Sequence of chain 3.A:
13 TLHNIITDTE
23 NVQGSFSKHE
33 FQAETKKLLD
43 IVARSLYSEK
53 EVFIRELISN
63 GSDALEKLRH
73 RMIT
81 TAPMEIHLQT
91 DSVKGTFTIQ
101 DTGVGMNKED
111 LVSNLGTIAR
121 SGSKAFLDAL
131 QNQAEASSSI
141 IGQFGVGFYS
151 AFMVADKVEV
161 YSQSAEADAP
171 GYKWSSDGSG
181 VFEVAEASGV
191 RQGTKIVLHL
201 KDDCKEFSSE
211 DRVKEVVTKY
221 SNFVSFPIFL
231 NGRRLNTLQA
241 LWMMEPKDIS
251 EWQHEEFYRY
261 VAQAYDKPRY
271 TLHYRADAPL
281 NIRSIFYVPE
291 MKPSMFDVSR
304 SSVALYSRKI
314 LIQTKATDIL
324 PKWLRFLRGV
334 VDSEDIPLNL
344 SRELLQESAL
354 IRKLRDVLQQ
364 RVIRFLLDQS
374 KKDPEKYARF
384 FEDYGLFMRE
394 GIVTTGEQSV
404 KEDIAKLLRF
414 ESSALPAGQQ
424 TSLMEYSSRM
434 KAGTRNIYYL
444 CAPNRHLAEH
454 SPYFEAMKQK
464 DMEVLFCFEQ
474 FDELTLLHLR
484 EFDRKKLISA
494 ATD

This small molecule binds to this protein.
Small molecule (SMILES): Nc1ncnc2c1ncn2[C@@H]1O[C@H](CO[P](=O)(O)O[P](=O)(O)NP(=O)(O)O)[C@@H](O)[C@H]1O

Binding-site contacts:
Ligand atom N3B contacts residue GLY145 of chain 3.A at 3.0 Å (h-bond).
Ligand atom O2A contacts residue PHE148 of chain 3.A at 2.9 Å (h-bond).
Ligand atom O1G contacts residue GLY145 of chain 3.A at 3.1 Å (h-bond).
Ligand atom O3' contacts residue GLY122 of chain 3.A at 2.9 Å (h-bond).
Ligand atom N1 contacts residue ALA66 of chain 3.A at 3.2 Å.
Ligand atom O3G contacts residue ARG345 of chain 3.A at 2.7 Å (salt-bridge).
Ligand atom C2 contacts residue ALA66 of chain 3.A at 3.6 Å (hydrophobic).
Ligand atom O2A contacts residue VAL146 of chain 3.A at 3.4 Å.
Ligand atom O1A contacts residue MG1 of chain 3.D at 2.1 Å.
Ligand atom O1A contacts residue GLY147 of chain 3.A at 3.6 Å.
Ligand atom PG contacts residue PHE144 of chain 3.A at 3.6 Å.
Ligand atom O1A contacts residue ASN62 of chain 3.A at 2.9 Å (h-bond).
Ligand atom N7 contacts residue ASN62 of chain 3.A at 3.4 Å.
Ligand atom O2A contacts residue GLY147 of chain 3.A at 3.2 Å (h-bond).
Ligand atom N3B contacts residue GLN143 of chain 3.A at 3.1 Å (h-bond).
Ligand atom N3B contacts residue GLY142 of chain 3.A at 3.5 Å.
Ligand atom PA contacts residue PHE148 of chain 3.A at 3.5 Å.
Ligand atom O2' contacts residue ASN114 of chain 3.A at 3.3 Å (h-bond).
Ligand atom O3G contacts residue GLN143 of chain 3.A at 2.7 Å (h-bond).
Ligand atom PG contacts residue GLY145 of chain 3.A at 3.6 Å.
Ligand atom O2G contacts residue MG1 of chain 3.D at 2.1 Å.
Ligand atom N1 contacts residue THR194 of chain 3.A at 3.4 Å (h-bond).
Ligand atom O2A contacts residue GLY145 of chain 3.A at 3.5 Å.
Ligand atom O3A contacts residue GLY145 of chain 3.A at 3.2 Å.
Ligand atom O3G contacts residue PHE144 of chain 3.A at 3.0 Å (h-bond).
Ligand atom PA contacts residue MG1 of chain 3.D at 3.3 Å.
Ligand atom O1A contacts residue PHE148 of chain 3.A at 3.2 Å (h-bond).
Ligand atom O2B contacts residue ASN62 of chain 3.A at 3.0 Å (h-bond).
Ligand atom O3A contacts residue MG1 of chain 3.D at 3.5 Å.
Ligand atom N6 contacts residue ASP101 of chain 3.A at 2.9 Å (salt-bridge).
Ligand atom PG contacts residue MG1 of chain 3.D at 3.3 Å.
Ligand atom N3 contacts residue MET106 of chain 3.A at 3.6 Å.
Ligand atom N3B contacts residue PHE144 of chain 3.A at 3.3 Å (h-bond).
Ligand atom O2B contacts residue MG1 of chain 3.D at 2.2 Å.
Ligand atom O1G contacts residue VAL146 of chain 3.A at 2.9 Å (h-bond).
Ligand atom O1G contacts residue GLY147 of chain 3.A at 2.8 Å (h-bond).
Ligand atom O2G contacts residue GLU58 of chain 3.A at 3.5 Å (salt-bridge).
Ligand atom O1B contacts residue SER121 of chain 3.A at 2.5 Å (h-bond).
Ligand atom PB contacts residue MG1 of chain 3.D at 3.1 Å.
Ligand atom O3G contacts residue GLY142 of chain 3.A at 3.5 Å.